Binding-site contacts:
Ligand atom C13 contacts residue SER77 of chain 1.A at 3.5 Å.
Ligand atom C20 contacts residue GLY33 of chain 1.A at 3.5 Å.
Ligand atom O1 contacts residue SER223 of chain 1.A at 2.8 Å (h-bond).
Ligand atom N2 contacts residue SER223 of chain 1.A at 3.0 Å (h-bond).
Ligand atom C18 contacts residue ASP31 of chain 1.A at 3.1 Å.
Ligand atom O7 contacts residue HIS294 of chain 1.A at 3.3 Å.
Ligand atom C15 contacts residue SER226 of chain 1.A at 3.1 Å.
Ligand atom S1 contacts residue SER226 of chain 1.A at 3.3 Å (h-bond).
Ligand atom O2 contacts residue SER77 of chain 1.A at 3.5 Å (h-bond).
Ligand atom C16 contacts residue ASP31 of chain 1.A at 3.2 Å.
Ligand atom C17 contacts residue TYR76 of chain 1.A at 3.2 Å (hydrophobic).
Ligand atom C24 contacts residue LEU114 of chain 1.A at 3.6 Å (hydrophobic).
Ligand atom N4 contacts residue ALA307 of chain 1.A at 3.3 Å.
Ligand atom S1 contacts residue MET296 of chain 1.A at 3.6 Å.
Ligand atom N5 contacts residue ALA222 of chain 1.A at 3.4 Å.
Ligand atom C11 contacts residue MET296 of chain 1.A at 3.3 Å (hydrophobic).
Ligand atom C6 contacts residue GLN12 of chain 1.A at 3.5 Å.
Ligand atom O1 contacts residue ALA222 of chain 1.A at 3.5 Å.
Ligand atom C26 contacts residue THR78 of chain 1.A at 3.4 Å.
Ligand atom N4 contacts residue SER226 of chain 1.A at 2.6 Å (h-bond).
Ligand atom C28 contacts residue GLY221 of chain 1.A at 3.4 Å.
Ligand atom C1 contacts residue ALA115 of chain 1.A at 3.6 Å (hydrophobic).
Ligand atom C15 contacts residue ALA222 of chain 1.A at 3.5 Å (hydrophobic).
Ligand atom O4 contacts residue SER77 of chain 1.A at 3.3 Å (h-bond).
Ligand atom C27 contacts residue TYR53 of chain 3.A at 3.2 Å (hydrophobic).
Ligand atom O4 contacts residue TYR76 of chain 1.A at 3.3 Å.
Ligand atom N1 contacts residue THR78 of chain 1.A at 2.9 Å (h-bond).
Ligand atom O3 contacts residue ASP219 of chain 1.A at 2.3 Å (salt-bridge).
Ligand atom C1 contacts residue PRO111 of chain 1.A at 3.4 Å (hydrophobic).
Ligand atom C17 contacts residue ASP31 of chain 1.A at 3.4 Å.
Ligand atom N3 contacts residue GLY221 of chain 1.A at 2.7 Å (h-bond).
Ligand atom S1 contacts residue ALA307 of chain 1.A at 3.5 Å.
Ligand atom O3 contacts residue ASP31 of chain 1.A at 3.0 Å (salt-bridge).
Ligand atom N4 contacts residue TYR224 of chain 1.A at 2.9 Å (h-bond).
Ligand atom C16 contacts residue GLY221 of chain 1.A at 3.4 Å.
Ligand atom C11 contacts residue SER77 of chain 1.A at 3.4 Å.
Ligand atom N4 contacts residue ALA222 of chain 1.A at 3.6 Å.
Ligand atom O2 contacts residue THR78 of chain 1.A at 3.4 Å (h-bond).
Ligand atom O5 contacts residue PRO111 of chain 1.A at 3.2 Å.
Ligand atom C32 contacts residue PHE117 of chain 1.A at 3.6 Å (hydrophobic).

Sequence of chain 3.A:
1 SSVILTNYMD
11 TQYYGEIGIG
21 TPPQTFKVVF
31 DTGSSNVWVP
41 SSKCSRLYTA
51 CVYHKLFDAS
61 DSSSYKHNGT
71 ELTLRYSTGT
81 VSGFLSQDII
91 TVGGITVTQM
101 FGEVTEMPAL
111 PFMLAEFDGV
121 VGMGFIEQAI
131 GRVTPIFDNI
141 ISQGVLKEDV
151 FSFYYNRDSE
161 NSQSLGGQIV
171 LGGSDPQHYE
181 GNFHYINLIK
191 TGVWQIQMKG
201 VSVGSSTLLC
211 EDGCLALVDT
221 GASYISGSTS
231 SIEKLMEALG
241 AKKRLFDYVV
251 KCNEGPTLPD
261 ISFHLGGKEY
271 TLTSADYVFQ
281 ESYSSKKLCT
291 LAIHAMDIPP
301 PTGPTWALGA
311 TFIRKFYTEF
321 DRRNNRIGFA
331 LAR

Sequence of chain 1.A:
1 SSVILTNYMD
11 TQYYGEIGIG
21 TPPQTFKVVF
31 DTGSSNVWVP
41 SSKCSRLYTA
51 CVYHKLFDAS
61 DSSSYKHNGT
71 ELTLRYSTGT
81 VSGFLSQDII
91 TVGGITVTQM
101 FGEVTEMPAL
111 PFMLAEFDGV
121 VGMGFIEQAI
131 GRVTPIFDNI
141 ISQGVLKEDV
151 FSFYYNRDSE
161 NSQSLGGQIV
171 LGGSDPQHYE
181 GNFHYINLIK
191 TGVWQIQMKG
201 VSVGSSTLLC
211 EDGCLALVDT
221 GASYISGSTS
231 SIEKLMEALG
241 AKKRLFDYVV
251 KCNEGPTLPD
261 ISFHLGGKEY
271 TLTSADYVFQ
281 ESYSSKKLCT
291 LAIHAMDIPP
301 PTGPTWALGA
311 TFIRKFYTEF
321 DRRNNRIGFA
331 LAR

This protein binds this small molecule.
Small molecule (SMILES): CC(C)C[C@H](O)[C@H](O)[C@@H](C[C@H]1CC=CCC1)NC(=O)[C@H](Cc1csc(N)n1)NC(=O)[C@H](Cc1ccccc1)NS(=O)(=O)N1CCOCC1